Sequence of chain 1.I:
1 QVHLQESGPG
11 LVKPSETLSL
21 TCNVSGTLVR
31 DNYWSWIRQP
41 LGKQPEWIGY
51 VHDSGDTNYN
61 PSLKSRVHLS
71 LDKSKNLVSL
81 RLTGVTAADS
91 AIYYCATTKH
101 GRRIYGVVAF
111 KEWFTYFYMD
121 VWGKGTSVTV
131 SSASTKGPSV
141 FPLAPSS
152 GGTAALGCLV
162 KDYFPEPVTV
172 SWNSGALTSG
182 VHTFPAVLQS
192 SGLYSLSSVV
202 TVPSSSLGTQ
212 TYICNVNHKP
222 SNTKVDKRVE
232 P

Sequence of chain 1.H:
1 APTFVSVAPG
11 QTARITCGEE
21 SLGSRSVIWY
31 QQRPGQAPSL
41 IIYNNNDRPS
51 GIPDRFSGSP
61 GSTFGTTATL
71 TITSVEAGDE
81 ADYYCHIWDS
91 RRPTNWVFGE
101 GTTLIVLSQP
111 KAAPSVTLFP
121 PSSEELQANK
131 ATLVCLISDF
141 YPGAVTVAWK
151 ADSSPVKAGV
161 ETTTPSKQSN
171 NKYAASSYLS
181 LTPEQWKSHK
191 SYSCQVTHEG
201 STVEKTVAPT

A small-molecule ligand and the protein it binds are described below.
Small molecule (SMILES): CC(=O)N[C@H]1[C@H](O[C@H]2[C@H](O)[C@@H](NC(C)=O)CO[C@@H]2CO)O[C@H](CO)[C@@H](O[C@@H]2O[C@H](CO[C@H]3O[C@H](CO[C@H]4O[C@H](CO)[C@@H](O)[C@H](O)[C@@H]4O)[C@@H](O)[C@H](O[C@H]4O[C@H](CO)[C@@H](O)[C@H](O)[C@@H]4O)[C@@H]3O)[C@@H](O)[C@H](O[C@H]3O[C@H](CO)[C@@H](O)[C@H](O)[C@@H]3O[C@H]3O[C@H](CO)[C@@H](O)[C@H](O)[C@@H]3O)[C@@H]2O)[C@@H]1O

Sequence of chain 1.A:
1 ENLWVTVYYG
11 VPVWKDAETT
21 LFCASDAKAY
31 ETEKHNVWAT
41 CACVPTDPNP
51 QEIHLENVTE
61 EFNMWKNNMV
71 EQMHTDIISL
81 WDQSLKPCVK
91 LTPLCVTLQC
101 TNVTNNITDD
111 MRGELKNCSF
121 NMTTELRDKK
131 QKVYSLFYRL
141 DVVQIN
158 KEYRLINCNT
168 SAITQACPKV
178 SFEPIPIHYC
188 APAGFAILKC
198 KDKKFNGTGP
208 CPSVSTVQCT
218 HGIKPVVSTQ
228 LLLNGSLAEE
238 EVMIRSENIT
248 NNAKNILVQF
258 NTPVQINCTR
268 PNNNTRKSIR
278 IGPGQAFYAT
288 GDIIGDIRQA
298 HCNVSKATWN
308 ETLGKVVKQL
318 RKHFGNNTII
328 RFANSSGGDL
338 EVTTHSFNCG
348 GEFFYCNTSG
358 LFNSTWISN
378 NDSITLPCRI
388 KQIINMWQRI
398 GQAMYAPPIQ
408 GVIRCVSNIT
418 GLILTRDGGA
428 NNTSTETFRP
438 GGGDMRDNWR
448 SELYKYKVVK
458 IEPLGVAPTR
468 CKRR

Binding-site contacts:
Ligand atom C1 contacts residue VAL107 of chain 1.I at 4.0 Å (hydrophobic).
Ligand atom C8 contacts residue HIS298 of chain 1.A at 3.1 Å.
Ligand atom O3 contacts residue GLY61 of chain 1.H at 3.6 Å (h-bond).
Ligand atom C8 contacts residue ASN300 of chain 1.A at 3.7 Å.
Ligand atom C8 contacts residue THR266 of chain 1.A at 3.2 Å.
Ligand atom O5 contacts residue VAL107 of chain 1.I at 3.5 Å (h-bond).
Ligand atom C3 contacts residue ASN300 of chain 1.A at 3.8 Å.
Ligand atom C1 contacts residue ASN300 of chain 1.A at 1.4 Å.
Ligand atom C5 contacts residue GLY106 of chain 1.I at 4.0 Å.
Ligand atom C5 contacts residue VAL107 of chain 1.I at 3.9 Å (hydrophobic).
Ligand atom C3 contacts residue ARG103 of chain 1.I at 4.0 Å.
Ligand atom O4 contacts residue ARG103 of chain 1.I at 3.3 Å (salt-bridge).
Ligand atom C2 contacts residue ASN300 of chain 1.A at 2.5 Å.
Ligand atom O7 contacts residue THR266 of chain 1.A at 3.8 Å.
Ligand atom C2 contacts residue VAL107 of chain 1.I at 3.6 Å (hydrophobic).
Ligand atom O6 contacts residue ASP379 of chain 1.A at 3.6 Å.
Ligand atom C6 contacts residue ILE104 of chain 1.I at 3.6 Å (hydrophobic).
Ligand atom N2 contacts residue ASN300 of chain 1.A at 2.9 Å (h-bond).
Ligand atom O7 contacts residue VAL108 of chain 1.I at 3.5 Å (h-bond).
Ligand atom C1 contacts residue GLY106 of chain 1.I at 4.0 Å.
Ligand atom C5 contacts residue ARG103 of chain 1.I at 4.0 Å.
Ligand atom O4 contacts residue ASN44 of chain 1.H at 4.0 Å.
Ligand atom C4 contacts residue VAL107 of chain 1.I at 3.4 Å (hydrophobic).
Ligand atom C6 contacts residue THR382 of chain 1.A at 4.0 Å.
Ligand atom C3 contacts residue VAL107 of chain 1.I at 4.0 Å (hydrophobic).
Ligand atom O5 contacts residue ASN300 of chain 1.A at 2.4 Å (h-bond).
Ligand atom O4 contacts residue ASN45 of chain 1.H at 3.0 Å (h-bond).
Ligand atom C4 contacts residue GLY106 of chain 1.I at 3.7 Å.
Ligand atom O6 contacts residue ARG295 of chain 1.A at 4.0 Å.
Ligand atom C5 contacts residue ASN300 of chain 1.A at 3.7 Å.
Ligand atom O3 contacts residue SER62 of chain 1.H at 4.0 Å.
Ligand atom O7 contacts residue VAL107 of chain 1.I at 3.3 Å.
Ligand atom O4 contacts residue ILE104 of chain 1.I at 4.0 Å.
Ligand atom C6 contacts residue GLY106 of chain 1.I at 3.5 Å.
Ligand atom O4 contacts residue VAL107 of chain 1.I at 3.3 Å.
Ligand atom C5 contacts residue ILE104 of chain 1.I at 3.7 Å (hydrophobic).
Ligand atom O5 contacts residue THR382 of chain 1.A at 3.9 Å.
Ligand atom O3 contacts residue PRO60 of chain 1.H at 3.5 Å.
Ligand atom C4 contacts residue ARG103 of chain 1.I at 4.0 Å.
Ligand atom C7 contacts residue ASN300 of chain 1.A at 3.5 Å.